This protein binds this small molecule.
Small molecule (SMILES): COc1ccc(Nc2ncc3nc(Nc4ccccc4F)n(C4CCCC4)c3n2)cc1

Binding-site contacts:
Ligand atom C6 contacts residue VAL78 of chain 1.A at 3.9 Å (hydrophobic).
Ligand atom N2 contacts residue VAL196 of chain 1.A at 3.7 Å.
Ligand atom C22 contacts residue MET149 of chain 1.A at 3.9 Å (hydrophobic).
Ligand atom C22 contacts residue ASP150 of chain 1.A at 3.8 Å.
Ligand atom C10 contacts residue GLY71 of chain 1.A at 3.5 Å.
Ligand atom N5 contacts residue MET149 of chain 1.A at 3.2 Å (h-bond).
Ligand atom N6 contacts residue VAL78 of chain 1.A at 3.8 Å.
Ligand atom C18 contacts residue ASN152 of chain 1.A at 3.6 Å.
Ligand atom C23 contacts residue GLN155 of chain 1.A at 3.5 Å.
Ligand atom C18 contacts residue ALA151 of chain 1.A at 3.7 Å (hydrophobic).
Ligand atom F1 contacts residue ALA91 of chain 1.A at 3.5 Å.
Ligand atom F1 contacts residue LYS93 of chain 1.A at 3.7 Å.
Ligand atom C20 contacts residue GLN155 of chain 1.A at 3.8 Å.
Ligand atom C4 contacts residue VAL196 of chain 1.A at 3.9 Å (hydrophobic).
Ligand atom C19 contacts residue ASN152 of chain 1.A at 3.7 Å.
Ligand atom N3 contacts residue LEU206 of chain 1.A at 3.9 Å.
Ligand atom O1 contacts residue GLN155 of chain 1.A at 2.9 Å (h-bond).
Ligand atom N4 contacts residue MET146 of chain 1.A at 3.2 Å (h-bond).
Ligand atom C13 contacts residue LYS93 of chain 1.A at 3.7 Å.
Ligand atom C3 contacts residue MET149 of chain 1.A at 3.7 Å (hydrophobic).
Ligand atom C16 contacts residue ILE124 of chain 1.A at 3.4 Å (hydrophobic).
Ligand atom F1 contacts residue VAL78 of chain 1.A at 3.3 Å.
Ligand atom C2 contacts residue ALA91 of chain 1.A at 3.5 Å (hydrophobic).
Ligand atom N1 contacts residue MET149 of chain 1.A at 3.0 Å (h-bond).
Ligand atom C13 contacts residue MET146 of chain 1.A at 3.7 Å (hydrophobic).
Ligand atom C19 contacts residue GLN155 of chain 1.A at 3.7 Å.
Ligand atom C14 contacts residue LYS93 of chain 1.A at 3.7 Å.
Ligand atom N6 contacts residue LEU206 of chain 1.A at 3.7 Å.
Ligand atom N4 contacts residue ALA91 of chain 1.A at 3.6 Å.
Ligand atom C17 contacts residue LYS93 of chain 1.A at 3.9 Å.
Ligand atom C3 contacts residue ALA91 of chain 1.A at 3.4 Å (hydrophobic).
Ligand atom C5 contacts residue LEU206 of chain 1.A at 3.6 Å (hydrophobic).
Ligand atom C12 contacts residue LEU206 of chain 1.A at 3.7 Å (hydrophobic).
Ligand atom C7 contacts residue ALA151 of chain 1.A at 3.8 Å (hydrophobic).
Ligand atom C9 contacts residue VAL78 of chain 1.A at 3.8 Å (hydrophobic).
Ligand atom C14 contacts residue MET146 of chain 1.A at 3.9 Å (hydrophobic).
Ligand atom C14 contacts residue LEU144 of chain 1.A at 3.9 Å (hydrophobic).
Ligand atom C15 contacts residue LEU144 of chain 1.A at 3.9 Å (hydrophobic).
Ligand atom C15 contacts residue ILE124 of chain 1.A at 3.5 Å (hydrophobic).
Ligand atom C3 contacts residue GLU147 of chain 1.A at 3.6 Å.

Sequence of chain 1.A:
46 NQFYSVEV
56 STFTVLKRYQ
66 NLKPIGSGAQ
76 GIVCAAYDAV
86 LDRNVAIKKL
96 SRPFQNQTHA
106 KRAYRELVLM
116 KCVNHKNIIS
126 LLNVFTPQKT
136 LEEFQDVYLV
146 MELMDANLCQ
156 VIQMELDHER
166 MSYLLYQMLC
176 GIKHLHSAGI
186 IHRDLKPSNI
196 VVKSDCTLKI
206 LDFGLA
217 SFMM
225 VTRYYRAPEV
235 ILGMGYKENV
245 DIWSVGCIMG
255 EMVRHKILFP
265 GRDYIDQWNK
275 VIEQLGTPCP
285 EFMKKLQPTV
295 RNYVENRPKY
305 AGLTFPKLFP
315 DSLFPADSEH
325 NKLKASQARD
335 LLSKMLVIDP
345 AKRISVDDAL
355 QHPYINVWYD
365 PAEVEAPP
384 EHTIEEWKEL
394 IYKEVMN